Binding-site contacts:
Ligand atom O7 contacts residue GLN23 of chain 1.A at 2.6 Å (h-bond).
Ligand atom C3 contacts residue GLN23 of chain 1.A at 4.2 Å.
Ligand atom O7 contacts residue GLN22 of chain 1.A at 3.9 Å.
Ligand atom C8 contacts residue ASN135 of chain 1.B at 4.4 Å.
Ligand atom C1 contacts residue GLN23 of chain 1.A at 4.3 Å.
Ligand atom C1 contacts residue ASN135 of chain 1.B at 1.4 Å.
Ligand atom C2 contacts residue ASN135 of chain 1.B at 2.4 Å.
Ligand atom C1 contacts residue GLN22 of chain 1.A at 4.0 Å.
Ligand atom N2 contacts residue GLN23 of chain 1.A at 4.0 Å.
Ligand atom O3 contacts residue GLN23 of chain 1.A at 3.8 Å.
Ligand atom O4 contacts residue GLN23 of chain 1.A at 3.8 Å.
Ligand atom N2 contacts residue ASN135 of chain 1.B at 2.7 Å (h-bond).
Ligand atom C7 contacts residue GLN23 of chain 1.A at 3.6 Å.
Ligand atom O7 contacts residue LEU132 of chain 1.B at 4.3 Å.
Ligand atom C2 contacts residue GLN23 of chain 1.A at 3.5 Å.
Ligand atom C7 contacts residue ASN135 of chain 1.B at 3.6 Å.
Ligand atom O7 contacts residue ASN135 of chain 1.B at 4.1 Å.
Ligand atom C4 contacts residue ASN135 of chain 1.B at 4.3 Å.
Ligand atom C3 contacts residue ASN135 of chain 1.B at 3.7 Å.
Ligand atom C5 contacts residue ASN135 of chain 1.B at 3.7 Å.
Ligand atom O6 contacts residue GLN22 of chain 1.A at 4.2 Å.
Ligand atom C5 contacts residue GLN22 of chain 1.A at 4.2 Å.
Ligand atom O5 contacts residue GLN22 of chain 1.A at 4.1 Å.
Ligand atom O5 contacts residue ASN135 of chain 1.B at 2.5 Å (h-bond).

The protein below binds the small molecule below.
Small molecule (SMILES): CC(=O)N[C@H]1[C@H](O[C@H]2[C@H](O)[C@@H](NC(C)=O)CO[C@@H]2CO)O[C@H](CO)[C@@H](O)[C@@H]1O

Sequence of chain 1.B:
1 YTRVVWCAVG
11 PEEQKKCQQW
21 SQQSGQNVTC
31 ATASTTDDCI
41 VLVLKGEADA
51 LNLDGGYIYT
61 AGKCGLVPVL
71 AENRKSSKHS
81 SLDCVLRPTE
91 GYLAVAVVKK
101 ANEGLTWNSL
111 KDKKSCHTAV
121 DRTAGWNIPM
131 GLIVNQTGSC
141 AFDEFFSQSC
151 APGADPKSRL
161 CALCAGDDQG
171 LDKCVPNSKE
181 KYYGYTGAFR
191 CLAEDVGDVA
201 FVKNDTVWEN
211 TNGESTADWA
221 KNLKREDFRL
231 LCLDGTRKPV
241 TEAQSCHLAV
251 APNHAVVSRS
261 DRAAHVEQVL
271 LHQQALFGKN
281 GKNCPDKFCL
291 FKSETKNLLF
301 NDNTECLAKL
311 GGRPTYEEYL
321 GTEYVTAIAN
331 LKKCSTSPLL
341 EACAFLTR

Sequence of chain 1.A:
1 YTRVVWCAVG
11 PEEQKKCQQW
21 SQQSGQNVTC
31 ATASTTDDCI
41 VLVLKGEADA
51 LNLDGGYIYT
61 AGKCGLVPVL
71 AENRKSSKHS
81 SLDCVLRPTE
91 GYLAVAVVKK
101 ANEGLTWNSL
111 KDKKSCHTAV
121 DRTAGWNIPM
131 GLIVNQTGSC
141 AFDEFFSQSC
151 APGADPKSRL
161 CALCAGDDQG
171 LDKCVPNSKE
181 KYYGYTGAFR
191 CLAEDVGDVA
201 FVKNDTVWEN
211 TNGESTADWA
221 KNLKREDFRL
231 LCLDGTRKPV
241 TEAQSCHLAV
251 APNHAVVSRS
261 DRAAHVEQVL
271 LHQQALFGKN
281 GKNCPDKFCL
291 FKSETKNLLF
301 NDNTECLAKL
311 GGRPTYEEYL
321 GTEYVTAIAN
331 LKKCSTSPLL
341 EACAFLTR